This small molecule binds to this protein.
Small molecule (SMILES): CC(C)C[C@H](N)C(=O)O

Sequence of chain 4.A:
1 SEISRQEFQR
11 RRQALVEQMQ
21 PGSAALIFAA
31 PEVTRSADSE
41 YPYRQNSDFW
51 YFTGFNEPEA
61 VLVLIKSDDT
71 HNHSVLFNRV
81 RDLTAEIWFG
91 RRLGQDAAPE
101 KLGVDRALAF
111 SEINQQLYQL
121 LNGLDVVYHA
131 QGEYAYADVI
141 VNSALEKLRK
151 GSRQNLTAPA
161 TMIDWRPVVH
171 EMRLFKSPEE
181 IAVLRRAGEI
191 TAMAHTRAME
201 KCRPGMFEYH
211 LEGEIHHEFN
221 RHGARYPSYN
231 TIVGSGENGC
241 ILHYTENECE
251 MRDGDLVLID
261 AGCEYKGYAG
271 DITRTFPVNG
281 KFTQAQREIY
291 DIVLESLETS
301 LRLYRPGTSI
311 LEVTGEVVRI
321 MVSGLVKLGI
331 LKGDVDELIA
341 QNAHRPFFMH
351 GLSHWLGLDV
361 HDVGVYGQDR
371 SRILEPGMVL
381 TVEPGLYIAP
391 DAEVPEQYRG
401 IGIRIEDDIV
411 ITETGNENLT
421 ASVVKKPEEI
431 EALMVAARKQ

Binding-site contacts:
Ligand atom O contacts residue ARG370 of chain 3.A at 3.3 Å (salt-bridge).
Ligand atom CD1 contacts residue ARG153 of chain 1.A at 4.2 Å.
Ligand atom C contacts residue ARG153 of chain 1.A at 4.5 Å.
Ligand atom OXT contacts residue ARG370 of chain 3.A at 3.3 Å (salt-bridge).
Ligand atom CD2 contacts residue TYR366 of chain 3.A at 3.4 Å (hydrophobic).
Ligand atom N contacts residue HIS361 of chain 3.A at 4.3 Å.
Ligand atom N contacts residue ZN1 of chain 3.H at 4.3 Å.
Ligand atom O contacts residue PRO1 of chain 3.B at 4.5 Å.
Ligand atom O contacts residue GLY351 of chain 3.A at 4.2 Å.
Ligand atom OXT contacts residue PRO1 of chain 3.B at 4.0 Å.
Ligand atom OXT contacts residue HIS350 of chain 3.A at 3.8 Å.
Ligand atom C contacts residue PRO1 of chain 3.B at 3.6 Å (hydrophobic).
Ligand atom O contacts residue TRP88 of chain 4.A at 3.4 Å.
Ligand atom CD2 contacts residue ARG370 of chain 3.A at 4.4 Å.
Ligand atom CB contacts residue PRO1 of chain 3.B at 3.5 Å (hydrophobic).
Ligand atom CB contacts residue ARG370 of chain 3.A at 4.3 Å.
Ligand atom C contacts residue TRP88 of chain 4.A at 3.9 Å (hydrophobic).
Ligand atom N contacts residue HIS354 of chain 3.A at 4.2 Å.
Ligand atom CG contacts residue HIS354 of chain 3.A at 4.4 Å.
Ligand atom CD2 contacts residue HIS354 of chain 3.A at 3.7 Å.
Ligand atom C contacts residue ARG370 of chain 3.A at 3.5 Å.
Ligand atom CA contacts residue PRO1 of chain 3.B at 2.5 Å (hydrophobic).
Ligand atom O contacts residue ARG153 of chain 1.A at 3.4 Å (salt-bridge).
Ligand atom CB contacts residue HIS354 of chain 3.A at 3.9 Å.
Ligand atom C contacts residue HIS350 of chain 3.A at 4.3 Å.
Ligand atom CG contacts residue ARG370 of chain 3.A at 4.0 Å.
Ligand atom C contacts residue GLY351 of chain 3.A at 3.8 Å.
Ligand atom OXT contacts residue TRP88 of chain 4.A at 4.4 Å.
Ligand atom CG contacts residue ARG153 of chain 1.A at 4.3 Å.
Ligand atom CD1 contacts residue HIS361 of chain 3.A at 4.0 Å.
Ligand atom CA contacts residue TRP88 of chain 4.A at 4.3 Å (hydrophobic).
Ligand atom OXT contacts residue GLY351 of chain 3.A at 2.7 Å (h-bond).
Ligand atom N contacts residue PRO1 of chain 3.B at 1.3 Å.
Ligand atom CB contacts residue HIS361 of chain 3.A at 4.4 Å.

Sequence of chain 3.A:
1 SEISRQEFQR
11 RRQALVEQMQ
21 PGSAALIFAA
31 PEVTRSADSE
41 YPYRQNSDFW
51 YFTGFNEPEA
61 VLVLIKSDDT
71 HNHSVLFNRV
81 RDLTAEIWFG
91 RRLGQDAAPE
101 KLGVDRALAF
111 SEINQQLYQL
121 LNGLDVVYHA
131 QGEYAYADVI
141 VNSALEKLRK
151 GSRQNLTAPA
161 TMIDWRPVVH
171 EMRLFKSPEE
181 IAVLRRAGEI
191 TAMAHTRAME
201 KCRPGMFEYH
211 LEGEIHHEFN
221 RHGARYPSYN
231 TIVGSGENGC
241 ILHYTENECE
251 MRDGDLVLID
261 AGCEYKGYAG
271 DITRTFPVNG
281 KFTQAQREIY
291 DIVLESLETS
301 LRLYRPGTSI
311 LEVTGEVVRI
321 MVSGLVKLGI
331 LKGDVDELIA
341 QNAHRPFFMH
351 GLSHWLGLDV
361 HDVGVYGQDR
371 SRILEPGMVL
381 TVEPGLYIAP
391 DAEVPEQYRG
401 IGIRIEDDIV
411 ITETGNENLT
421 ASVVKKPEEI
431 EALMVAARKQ

Sequence of chain 1.A:
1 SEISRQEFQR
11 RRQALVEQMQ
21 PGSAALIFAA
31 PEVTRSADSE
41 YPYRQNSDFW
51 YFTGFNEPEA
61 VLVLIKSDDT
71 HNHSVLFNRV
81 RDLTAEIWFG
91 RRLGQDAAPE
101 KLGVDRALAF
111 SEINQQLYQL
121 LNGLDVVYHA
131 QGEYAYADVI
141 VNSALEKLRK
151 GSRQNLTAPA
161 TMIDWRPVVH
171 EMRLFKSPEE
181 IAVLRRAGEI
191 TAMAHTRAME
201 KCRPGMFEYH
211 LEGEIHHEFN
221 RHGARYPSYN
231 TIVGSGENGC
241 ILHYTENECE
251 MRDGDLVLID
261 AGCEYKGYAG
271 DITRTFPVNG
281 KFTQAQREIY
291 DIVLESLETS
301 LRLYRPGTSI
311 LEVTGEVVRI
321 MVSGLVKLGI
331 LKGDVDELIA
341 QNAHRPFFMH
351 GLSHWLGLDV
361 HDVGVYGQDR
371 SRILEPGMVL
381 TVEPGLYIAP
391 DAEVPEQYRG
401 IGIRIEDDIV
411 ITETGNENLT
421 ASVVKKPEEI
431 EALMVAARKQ